A protein and the small-molecule ligand that binds it are described below.
Small molecule (SMILES): CC(=O)N[C@H]1[C@H](O[C@H]2[C@H](O)[C@@H](NC(C)=O)CO[C@@H]2CO)O[C@H](CO)[C@@H](O)[C@@H]1O

Binding-site contacts:
Ligand atom C2 contacts residue ASN153 of chain 5.C at 2.6 Å.
Ligand atom C5 contacts residue HIS149 of chain 5.C at 3.6 Å.
Ligand atom O6 contacts residue HIS149 of chain 5.C at 3.6 Å.
Ligand atom O7 contacts residue GLY102 of chain 5.E at 3.0 Å (h-bond).
Ligand atom C8 contacts residue ASN153 of chain 5.C at 3.9 Å.
Ligand atom O5 contacts residue GLY156 of chain 5.C at 3.9 Å.
Ligand atom C6 contacts residue HIS149 of chain 5.C at 4.1 Å.
Ligand atom C2 contacts residue HIS149 of chain 5.C at 3.6 Å.
Ligand atom C4 contacts residue ASN153 of chain 5.C at 4.2 Å.
Ligand atom C1 contacts residue THR155 of chain 5.C at 3.7 Å.
Ligand atom O6 contacts residue HIS158 of chain 5.C at 3.4 Å.
Ligand atom C1 contacts residue HIS149 of chain 5.C at 3.7 Å.
Ligand atom O7 contacts residue ASN153 of chain 5.C at 4.0 Å.
Ligand atom C8 contacts residue ALA150 of chain 5.C at 4.5 Å (hydrophobic).
Ligand atom C6 contacts residue GLY156 of chain 5.C at 3.8 Å.
Ligand atom C8 contacts residue TRP101 of chain 5.E at 4.4 Å (hydrophobic).
Ligand atom C8 contacts residue HIS149 of chain 5.C at 3.5 Å.
Ligand atom O7 contacts residue ASN103 of chain 5.E at 4.5 Å.
Ligand atom O5 contacts residue HIS149 of chain 5.C at 3.8 Å.
Ligand atom O5 contacts residue ASN153 of chain 5.C at 2.2 Å (h-bond).
Ligand atom C1 contacts residue HIS158 of chain 5.C at 4.1 Å.
Ligand atom C5 contacts residue HIS158 of chain 5.C at 4.2 Å.
Ligand atom C7 contacts residue ASN153 of chain 5.C at 3.6 Å.
Ligand atom N2 contacts residue ASN153 of chain 5.C at 3.2 Å (h-bond).
Ligand atom O3 contacts residue HIS149 of chain 5.C at 4.2 Å.
Ligand atom O5 contacts residue HIS158 of chain 5.C at 3.2 Å.
Ligand atom O5 contacts residue THR155 of chain 5.C at 3.8 Å.
Ligand atom C3 contacts residue ASN153 of chain 5.C at 3.9 Å.
Ligand atom C6 contacts residue HIS158 of chain 5.C at 3.9 Å.
Ligand atom C3 contacts residue HIS149 of chain 5.C at 4.3 Å.
Ligand atom C1 contacts residue ASN153 of chain 5.C at 1.4 Å.
Ligand atom C4 contacts residue HIS149 of chain 5.C at 3.7 Å.
Ligand atom C7 contacts residue GLY102 of chain 5.E at 4.0 Å.
Ligand atom C5 contacts residue ASN153 of chain 5.C at 3.6 Å.
Ligand atom C5 contacts residue GLY156 of chain 5.C at 4.0 Å.
Ligand atom C7 contacts residue TRP101 of chain 5.E at 4.3 Å (hydrophobic).
Ligand atom O7 contacts residue TRP101 of chain 5.E at 3.4 Å (h-bond).

Sequence of chain 5.E:
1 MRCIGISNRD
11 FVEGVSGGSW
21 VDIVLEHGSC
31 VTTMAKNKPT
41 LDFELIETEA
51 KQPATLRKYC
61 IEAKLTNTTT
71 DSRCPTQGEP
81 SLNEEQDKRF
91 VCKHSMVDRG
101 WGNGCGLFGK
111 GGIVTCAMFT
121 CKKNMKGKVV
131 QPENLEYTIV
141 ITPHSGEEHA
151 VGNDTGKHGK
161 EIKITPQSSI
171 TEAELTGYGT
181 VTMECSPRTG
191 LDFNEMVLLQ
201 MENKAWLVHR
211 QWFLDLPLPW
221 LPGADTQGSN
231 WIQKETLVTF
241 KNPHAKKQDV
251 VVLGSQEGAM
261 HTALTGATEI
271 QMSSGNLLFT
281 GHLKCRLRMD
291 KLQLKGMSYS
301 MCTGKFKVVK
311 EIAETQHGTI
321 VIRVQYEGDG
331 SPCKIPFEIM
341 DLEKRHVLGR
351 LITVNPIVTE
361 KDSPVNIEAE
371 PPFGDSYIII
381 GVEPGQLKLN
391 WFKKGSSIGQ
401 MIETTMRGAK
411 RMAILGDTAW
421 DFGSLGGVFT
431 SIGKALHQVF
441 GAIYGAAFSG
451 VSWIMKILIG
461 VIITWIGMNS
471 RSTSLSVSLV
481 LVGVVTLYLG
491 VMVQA

Sequence of chain 5.C:
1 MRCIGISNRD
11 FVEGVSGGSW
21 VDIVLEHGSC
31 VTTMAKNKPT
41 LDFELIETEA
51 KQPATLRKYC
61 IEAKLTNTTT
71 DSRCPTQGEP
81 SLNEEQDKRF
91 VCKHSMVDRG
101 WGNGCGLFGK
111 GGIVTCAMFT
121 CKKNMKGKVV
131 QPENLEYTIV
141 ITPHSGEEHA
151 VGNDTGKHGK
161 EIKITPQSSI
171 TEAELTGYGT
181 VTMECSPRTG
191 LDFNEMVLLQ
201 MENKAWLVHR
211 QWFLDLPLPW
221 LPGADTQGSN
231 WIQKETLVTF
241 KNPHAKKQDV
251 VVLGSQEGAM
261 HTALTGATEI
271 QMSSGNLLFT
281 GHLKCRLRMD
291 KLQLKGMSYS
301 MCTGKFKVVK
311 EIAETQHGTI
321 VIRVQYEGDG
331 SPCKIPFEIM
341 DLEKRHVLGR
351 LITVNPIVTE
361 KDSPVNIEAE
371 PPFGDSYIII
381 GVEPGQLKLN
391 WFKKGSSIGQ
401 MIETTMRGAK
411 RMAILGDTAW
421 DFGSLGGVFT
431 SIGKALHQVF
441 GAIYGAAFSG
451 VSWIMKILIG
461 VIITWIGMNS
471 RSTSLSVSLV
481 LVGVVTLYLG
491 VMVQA